Sequence of chain 1.A:
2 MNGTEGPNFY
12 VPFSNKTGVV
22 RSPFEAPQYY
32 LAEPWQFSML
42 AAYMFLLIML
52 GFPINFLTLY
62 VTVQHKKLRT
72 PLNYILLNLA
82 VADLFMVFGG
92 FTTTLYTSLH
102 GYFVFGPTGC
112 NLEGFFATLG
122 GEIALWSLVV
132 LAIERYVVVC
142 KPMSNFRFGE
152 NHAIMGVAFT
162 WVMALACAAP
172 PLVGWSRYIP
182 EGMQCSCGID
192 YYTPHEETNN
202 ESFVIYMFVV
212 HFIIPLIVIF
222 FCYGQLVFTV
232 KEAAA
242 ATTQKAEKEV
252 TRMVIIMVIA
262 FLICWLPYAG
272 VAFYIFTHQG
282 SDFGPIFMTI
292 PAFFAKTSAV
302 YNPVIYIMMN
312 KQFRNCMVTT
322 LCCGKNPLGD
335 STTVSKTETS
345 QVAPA

Binding-site contacts:
Ligand atom C20 contacts residue ALA293 of chain 1.A at 3.8 Å (hydrophobic).
Ligand atom C10 contacts residue TYR269 of chain 1.A at 3.6 Å (hydrophobic).
Ligand atom C15 contacts residue LYS297 of chain 1.A at 1.4 Å.
Ligand atom C13 contacts residue LYS297 of chain 1.A at 3.5 Å.
Ligand atom C4 contacts residue TRP266 of chain 1.A at 3.5 Å (hydrophobic).
Ligand atom C3 contacts residue PHE213 of chain 1.A at 3.8 Å (hydrophobic).
Ligand atom C8 contacts residue TYR269 of chain 1.A at 3.6 Å (hydrophobic).
Ligand atom C13 contacts residue CYS188 of chain 1.A at 3.8 Å (hydrophobic).
Ligand atom C4 contacts residue PHE262 of chain 1.A at 3.6 Å (hydrophobic).
Ligand atom C13 contacts residue ALA118 of chain 1.A at 3.7 Å (hydrophobic).
Ligand atom C14 contacts residue LYS297 of chain 1.A at 2.5 Å.
Ligand atom C18 contacts residue TRP266 of chain 1.A at 3.7 Å (hydrophobic).
Ligand atom C15 contacts residue ALA118 of chain 1.A at 3.8 Å (hydrophobic).
Ligand atom C18 contacts residue GLU123 of chain 1.A at 3.8 Å.
Ligand atom C8 contacts residue TRP266 of chain 1.A at 3.8 Å (hydrophobic).
Ligand atom C11 contacts residue THR119 of chain 1.A at 3.3 Å.
Ligand atom C16 contacts residue HIS212 of chain 1.A at 3.6 Å.
Ligand atom C6 contacts residue GLU123 of chain 1.A at 3.8 Å.
Ligand atom C3 contacts residue PHE262 of chain 1.A at 3.9 Å (hydrophobic).
Ligand atom C5 contacts residue GLU123 of chain 1.A at 3.8 Å.
Ligand atom C15 contacts residue GLU114 of chain 1.A at 3.3 Å.
Ligand atom C19 contacts residue THR119 of chain 1.A at 3.3 Å.
Ligand atom C12 contacts residue CYS188 of chain 1.A at 3.0 Å (hydrophobic).
Ligand atom C16 contacts residue GLU123 of chain 1.A at 3.3 Å.
Ligand atom C14 contacts residue SER187 of chain 1.A at 3.9 Å.
Ligand atom C10 contacts residue THR119 of chain 1.A at 3.6 Å.
Ligand atom C19 contacts residue ILE190 of chain 1.A at 3.9 Å (hydrophobic).
Ligand atom C2 contacts residue PHE213 of chain 1.A at 3.5 Å (hydrophobic).
Ligand atom C5 contacts residue TRP266 of chain 1.A at 3.7 Å (hydrophobic).
Ligand atom C20 contacts residue LYS297 of chain 1.A at 3.8 Å.
Ligand atom C12 contacts residue ALA118 of chain 1.A at 3.7 Å (hydrophobic).
Ligand atom C9 contacts residue TYR269 of chain 1.A at 3.8 Å (hydrophobic).
Ligand atom C11 contacts residue CYS188 of chain 1.A at 3.7 Å (hydrophobic).
Ligand atom C16 contacts residue MET208 of chain 1.A at 3.6 Å (hydrophobic).
Ligand atom C14 contacts residue ALA118 of chain 1.A at 3.6 Å (hydrophobic).
Ligand atom C9 contacts residue THR119 of chain 1.A at 3.6 Å.
Ligand atom C18 contacts residue GLY122 of chain 1.A at 3.4 Å.
Ligand atom C14 contacts residue CYS188 of chain 1.A at 3.8 Å (hydrophobic).
Ligand atom C14 contacts residue GLU114 of chain 1.A at 3.2 Å.
Ligand atom C11 contacts residue TYR269 of chain 1.A at 3.9 Å (hydrophobic).

The small molecule below binds the protein below.
Small molecule (SMILES): CC1=C(/C=C/C(C)=C/C=C/C(C)=C/C=O)C(C)(C)CCC1